A small-molecule ligand and the protein it binds are described below.
Small molecule (SMILES): N[C@@H](Cc1nnc[nH]1)C(=O)O

Sequence of chain 20.A:
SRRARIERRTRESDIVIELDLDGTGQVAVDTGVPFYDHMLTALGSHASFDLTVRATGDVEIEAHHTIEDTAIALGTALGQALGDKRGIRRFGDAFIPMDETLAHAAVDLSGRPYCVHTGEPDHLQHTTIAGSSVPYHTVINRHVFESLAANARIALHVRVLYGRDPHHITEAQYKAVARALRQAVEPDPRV

Binding-site contacts:
Ligand atom C1 contacts residue HIS79 of chain 8.A at 3.1 Å.
Ligand atom N2 contacts residue GLU83 of chain 8.A at 3.1 Å (salt-bridge).
Ligand atom C4 contacts residue MN1 of chain 8.B at 3.9 Å.
Ligand atom C1 contacts residue GLU186 of chain 24.A at 4.0 Å.
Ligand atom N10 contacts residue MN1 of chain 24.C at 3.1 Å.
Ligand atom C1 contacts residue HIS183 of chain 24.A at 3.7 Å.
Ligand atom N6 contacts residue GLU27 of chain 8.A at 4.3 Å.
Ligand atom C5 contacts residue ARG127 of chain 20.A at 3.5 Å.
Ligand atom N11 contacts residue HIS182 of chain 24.A at 3.1 Å (h-bond).
Ligand atom N10 contacts residue GLU186 of chain 24.A at 3.9 Å.
Ligand atom C1 contacts residue HIS80 of chain 8.A at 3.7 Å.
Ligand atom N2 contacts residue HIS79 of chain 8.A at 3.1 Å (h-bond).
Ligand atom N6 contacts residue ASP84 of chain 8.A at 4.1 Å.
Ligand atom C1 contacts residue MET113 of chain 24.A at 3.5 Å (hydrophobic).
Ligand atom N6 contacts residue HIS80 of chain 8.A at 4.0 Å.
Ligand atom N11 contacts residue MN1 of chain 24.C at 2.2 Å.
Ligand atom N2 contacts residue MET113 of chain 24.A at 3.5 Å.
Ligand atom C1 contacts residue GLU83 of chain 8.A at 4.1 Å.
Ligand atom N11 contacts residue GLU186 of chain 24.A at 3.1 Å (salt-bridge).
Ligand atom C1 contacts residue MN1 of chain 24.C at 3.3 Å.
Ligand atom N2 contacts residue HIS80 of chain 8.A at 4.3 Å.
Ligand atom C1 contacts residue MN1 of chain 8.B at 3.2 Å.
Ligand atom N10 contacts residue HIS80 of chain 8.A at 3.4 Å (h-bond).
Ligand atom C3 contacts residue HIS80 of chain 8.A at 4.2 Å.
Ligand atom C7 contacts residue ARG127 of chain 20.A at 3.7 Å.
Ligand atom C4 contacts residue GLU83 of chain 8.A at 3.4 Å.
Ligand atom C1 contacts residue HIS182 of chain 24.A at 3.5 Å.
Ligand atom N2 contacts residue MN1 of chain 8.B at 2.3 Å.
Ligand atom O9 contacts residue ARG127 of chain 20.A at 3.0 Å (salt-bridge).
Ligand atom C4 contacts residue MET113 of chain 24.A at 4.3 Å (hydrophobic).
Ligand atom N2 contacts residue HIS183 of chain 24.A at 3.5 Å (h-bond).
Ligand atom N11 contacts residue MET113 of chain 24.A at 3.5 Å.
Ligand atom C3 contacts residue MET113 of chain 24.A at 3.5 Å (hydrophobic).
Ligand atom C4 contacts residue ARG127 of chain 20.A at 3.3 Å.
Ligand atom N11 contacts residue HIS80 of chain 8.A at 3.0 Å (h-bond).
Ligand atom C3 contacts residue MN1 of chain 24.C at 4.3 Å.
Ligand atom C3 contacts residue MN1 of chain 8.B at 3.4 Å.
Ligand atom N10 contacts residue MET113 of chain 24.A at 3.5 Å.
Ligand atom O9 contacts residue MET113 of chain 24.A at 4.3 Å.
Ligand atom C3 contacts residue GLU83 of chain 8.A at 3.5 Å.

Sequence of chain 24.A:
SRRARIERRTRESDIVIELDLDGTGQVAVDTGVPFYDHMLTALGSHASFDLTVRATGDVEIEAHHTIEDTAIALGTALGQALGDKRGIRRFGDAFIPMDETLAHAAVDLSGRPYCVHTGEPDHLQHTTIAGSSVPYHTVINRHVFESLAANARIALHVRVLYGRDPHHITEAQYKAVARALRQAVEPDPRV

Sequence of chain 8.A:
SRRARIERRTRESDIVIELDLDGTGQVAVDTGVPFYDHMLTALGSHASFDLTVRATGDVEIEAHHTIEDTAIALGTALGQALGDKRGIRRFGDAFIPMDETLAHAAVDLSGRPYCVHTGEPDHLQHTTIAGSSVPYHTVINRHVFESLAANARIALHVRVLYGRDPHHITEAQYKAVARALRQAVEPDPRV